The protein below binds the small molecule below.
Small molecule (SMILES): CC(=O)N[C@@H]1[C@@H](O)[C@H](O)[C@@H](CO)O[C@H]1O

Sequence of chain 1.C:
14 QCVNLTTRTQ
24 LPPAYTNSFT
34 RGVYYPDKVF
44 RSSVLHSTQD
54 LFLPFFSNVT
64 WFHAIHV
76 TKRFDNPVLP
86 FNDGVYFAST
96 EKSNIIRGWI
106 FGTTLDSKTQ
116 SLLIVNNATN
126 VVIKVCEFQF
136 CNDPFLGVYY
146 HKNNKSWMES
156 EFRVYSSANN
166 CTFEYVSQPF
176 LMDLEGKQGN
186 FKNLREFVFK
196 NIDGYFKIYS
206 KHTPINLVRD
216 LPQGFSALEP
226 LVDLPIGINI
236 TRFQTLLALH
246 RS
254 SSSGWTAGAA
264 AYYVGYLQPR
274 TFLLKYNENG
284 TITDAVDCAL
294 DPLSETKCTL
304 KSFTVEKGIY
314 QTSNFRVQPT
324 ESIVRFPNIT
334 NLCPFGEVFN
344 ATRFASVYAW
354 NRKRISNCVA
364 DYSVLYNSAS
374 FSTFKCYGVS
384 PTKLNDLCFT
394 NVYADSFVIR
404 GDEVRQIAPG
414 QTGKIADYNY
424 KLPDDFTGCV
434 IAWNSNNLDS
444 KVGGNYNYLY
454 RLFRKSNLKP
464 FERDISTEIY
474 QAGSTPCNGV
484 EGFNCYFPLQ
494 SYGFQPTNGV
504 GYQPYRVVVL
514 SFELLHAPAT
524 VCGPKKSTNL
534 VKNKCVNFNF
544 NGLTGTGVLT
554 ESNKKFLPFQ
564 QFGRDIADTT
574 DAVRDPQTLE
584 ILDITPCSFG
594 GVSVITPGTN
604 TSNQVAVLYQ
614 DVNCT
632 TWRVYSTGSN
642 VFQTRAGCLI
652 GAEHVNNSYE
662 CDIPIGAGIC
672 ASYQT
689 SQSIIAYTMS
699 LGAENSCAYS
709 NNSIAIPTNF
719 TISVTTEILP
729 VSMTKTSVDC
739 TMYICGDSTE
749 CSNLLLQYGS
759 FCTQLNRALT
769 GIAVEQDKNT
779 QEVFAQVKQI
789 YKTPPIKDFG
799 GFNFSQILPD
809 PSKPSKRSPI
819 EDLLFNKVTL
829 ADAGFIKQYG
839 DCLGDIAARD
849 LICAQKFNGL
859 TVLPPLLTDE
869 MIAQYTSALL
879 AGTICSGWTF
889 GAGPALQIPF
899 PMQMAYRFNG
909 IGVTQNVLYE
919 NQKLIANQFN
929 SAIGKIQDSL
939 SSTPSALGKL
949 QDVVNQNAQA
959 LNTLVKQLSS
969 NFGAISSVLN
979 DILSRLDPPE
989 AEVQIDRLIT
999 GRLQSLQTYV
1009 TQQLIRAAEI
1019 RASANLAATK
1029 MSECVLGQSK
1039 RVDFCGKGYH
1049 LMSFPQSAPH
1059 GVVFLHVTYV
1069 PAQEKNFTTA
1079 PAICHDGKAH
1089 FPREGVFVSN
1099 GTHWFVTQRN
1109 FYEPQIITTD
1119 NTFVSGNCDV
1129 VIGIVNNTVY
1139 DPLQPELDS

Binding-site contacts:
Ligand atom C2 contacts residue THR124 of chain 1.C at 3.6 Å.
Ligand atom C3 contacts residue ASN122 of chain 1.C at 3.9 Å.
Ligand atom C8 contacts residue GLU154 of chain 1.C at 4.2 Å.
Ligand atom O6 contacts residue VAL127 of chain 1.C at 4.2 Å.
Ligand atom C1 contacts residue ASN125 of chain 1.C at 4.3 Å.
Ligand atom C8 contacts residue ASN122 of chain 1.C at 3.6 Å.
Ligand atom C1 contacts residue THR124 of chain 1.C at 3.5 Å.
Ligand atom N2 contacts residue ASN122 of chain 1.C at 2.9 Å (h-bond).
Ligand atom C3 contacts residue ASN125 of chain 1.C at 4.4 Å.
Ligand atom C1 contacts residue ASN122 of chain 1.C at 1.5 Å.
Ligand atom C7 contacts residue THR124 of chain 1.C at 3.9 Å.
Ligand atom O5 contacts residue VAL127 of chain 1.C at 3.5 Å.
Ligand atom C1 contacts residue VAL127 of chain 1.C at 4.4 Å (hydrophobic).
Ligand atom C5 contacts residue ASN122 of chain 1.C at 3.8 Å.
Ligand atom C4 contacts residue ASN122 of chain 1.C at 4.4 Å.
Ligand atom C6 contacts residue VAL171 of chain 1.C at 4.3 Å (hydrophobic).
Ligand atom C5 contacts residue VAL127 of chain 1.C at 4.2 Å (hydrophobic).
Ligand atom C2 contacts residue ASN122 of chain 1.C at 2.5 Å.
Ligand atom C7 contacts residue ASN122 of chain 1.C at 3.5 Å.
Ligand atom C6 contacts residue VAL127 of chain 1.C at 3.9 Å (hydrophobic).
Ligand atom O7 contacts residue ASN122 of chain 1.C at 3.6 Å (h-bond).
Ligand atom N2 contacts residue THR124 of chain 1.C at 2.9 Å (h-bond).
Ligand atom O5 contacts residue ASN122 of chain 1.C at 2.5 Å (h-bond).
Ligand atom C8 contacts residue THR124 of chain 1.C at 3.7 Å.
Ligand atom C5 contacts residue ASN125 of chain 1.C at 4.2 Å.
Ligand atom C3 contacts residue THR124 of chain 1.C at 3.9 Å.